Binding-site contacts:
Ligand atom O contacts residue PHE126 of chain 6.B at 2.8 Å.
Ligand atom CA contacts residue ILE130 of chain 6.B at 3.3 Å (hydrophobic).
Ligand atom C contacts residue ILE130 of chain 6.B at 3.7 Å (hydrophobic).
Ligand atom O contacts residue TYR162 of chain 6.B at 3.4 Å.
Ligand atom O contacts residue VAL127 of chain 6.B at 1.8 Å (h-bond).
Ligand atom CD1 contacts residue TYR162 of chain 6.B at 2.8 Å (hydrophobic).
Ligand atom CD2 contacts residue PHE126 of chain 6.B at 3.3 Å (hydrophobic).
Ligand atom C contacts residue TYR162 of chain 6.B at 3.5 Å (hydrophobic).
Ligand atom CA contacts residue LEU161 of chain 6.B at 3.2 Å (hydrophobic).
Ligand atom O contacts residue LEU103 of chain 6.B at 3.6 Å.
Ligand atom CA contacts residue VAL127 of chain 6.B at 3.6 Å (hydrophobic).
Ligand atom N contacts residue GLY105 of chain 6.B at 3.1 Å (h-bond).
Ligand atom N contacts residue LEU161 of chain 6.B at 3.3 Å (h-bond).
Ligand atom CA contacts residue VAL125 of chain 6.B at 3.1 Å (hydrophobic).
Ligand atom O contacts residue ILE130 of chain 6.B at 3.5 Å.
Ligand atom O contacts residue SER163 of chain 6.B at 3.6 Å (h-bond).
Ligand atom C contacts residue VAL127 of chain 6.B at 3.0 Å (hydrophobic).
Ligand atom O contacts residue LEU161 of chain 6.B at 3.3 Å (h-bond).
Ligand atom CG contacts residue TYR162 of chain 6.B at 3.1 Å (hydrophobic).
Ligand atom CB contacts residue ILE104 of chain 6.B at 3.5 Å (hydrophobic).
Ligand atom CE contacts residue ARG165 of chain 6.B at 2.8 Å.
Ligand atom SD contacts residue ARG165 of chain 6.B at 2.3 Å (salt-bridge).
Ligand atom CG contacts residue PHE126 of chain 6.B at 3.7 Å (hydrophobic).
Ligand atom CD contacts residue GLN203 of chain 6.B at 2.8 Å.
Ligand atom CB contacts residue GLY105 of chain 6.B at 3.2 Å.
Ligand atom CD2 contacts residue LEU161 of chain 6.B at 3.4 Å (hydrophobic).
Ligand atom N contacts residue GLN203 of chain 6.B at 3.7 Å.
Ligand atom O contacts residue GLN203 of chain 6.B at 1.3 Å (h-bond).
Ligand atom O contacts residue VAL127 of chain 6.B at 2.2 Å.
Ligand atom CA contacts residue PHE126 of chain 6.B at 3.2 Å (hydrophobic).
Ligand atom C contacts residue VAL127 of chain 6.B at 3.5 Å (hydrophobic).
Ligand atom CA contacts residue TYR162 of chain 6.B at 3.5 Å (hydrophobic).
Ligand atom C contacts residue GLN203 of chain 6.B at 2.2 Å.
Ligand atom CB contacts residue VAL125 of chain 6.B at 2.6 Å (hydrophobic).
Ligand atom N contacts residue VAL125 of chain 6.B at 3.5 Å (h-bond).
Ligand atom N contacts residue GLN203 of chain 6.B at 2.9 Å (h-bond).
Ligand atom CB contacts residue TYR162 of chain 6.B at 2.6 Å (hydrophobic).
Ligand atom CA contacts residue GLN203 of chain 6.B at 3.5 Å.
Ligand atom CB contacts residue ILE130 of chain 6.B at 3.4 Å (hydrophobic).
Ligand atom CD1 contacts residue GLN203 of chain 6.B at 3.4 Å.

Sequence of chain 6.B:
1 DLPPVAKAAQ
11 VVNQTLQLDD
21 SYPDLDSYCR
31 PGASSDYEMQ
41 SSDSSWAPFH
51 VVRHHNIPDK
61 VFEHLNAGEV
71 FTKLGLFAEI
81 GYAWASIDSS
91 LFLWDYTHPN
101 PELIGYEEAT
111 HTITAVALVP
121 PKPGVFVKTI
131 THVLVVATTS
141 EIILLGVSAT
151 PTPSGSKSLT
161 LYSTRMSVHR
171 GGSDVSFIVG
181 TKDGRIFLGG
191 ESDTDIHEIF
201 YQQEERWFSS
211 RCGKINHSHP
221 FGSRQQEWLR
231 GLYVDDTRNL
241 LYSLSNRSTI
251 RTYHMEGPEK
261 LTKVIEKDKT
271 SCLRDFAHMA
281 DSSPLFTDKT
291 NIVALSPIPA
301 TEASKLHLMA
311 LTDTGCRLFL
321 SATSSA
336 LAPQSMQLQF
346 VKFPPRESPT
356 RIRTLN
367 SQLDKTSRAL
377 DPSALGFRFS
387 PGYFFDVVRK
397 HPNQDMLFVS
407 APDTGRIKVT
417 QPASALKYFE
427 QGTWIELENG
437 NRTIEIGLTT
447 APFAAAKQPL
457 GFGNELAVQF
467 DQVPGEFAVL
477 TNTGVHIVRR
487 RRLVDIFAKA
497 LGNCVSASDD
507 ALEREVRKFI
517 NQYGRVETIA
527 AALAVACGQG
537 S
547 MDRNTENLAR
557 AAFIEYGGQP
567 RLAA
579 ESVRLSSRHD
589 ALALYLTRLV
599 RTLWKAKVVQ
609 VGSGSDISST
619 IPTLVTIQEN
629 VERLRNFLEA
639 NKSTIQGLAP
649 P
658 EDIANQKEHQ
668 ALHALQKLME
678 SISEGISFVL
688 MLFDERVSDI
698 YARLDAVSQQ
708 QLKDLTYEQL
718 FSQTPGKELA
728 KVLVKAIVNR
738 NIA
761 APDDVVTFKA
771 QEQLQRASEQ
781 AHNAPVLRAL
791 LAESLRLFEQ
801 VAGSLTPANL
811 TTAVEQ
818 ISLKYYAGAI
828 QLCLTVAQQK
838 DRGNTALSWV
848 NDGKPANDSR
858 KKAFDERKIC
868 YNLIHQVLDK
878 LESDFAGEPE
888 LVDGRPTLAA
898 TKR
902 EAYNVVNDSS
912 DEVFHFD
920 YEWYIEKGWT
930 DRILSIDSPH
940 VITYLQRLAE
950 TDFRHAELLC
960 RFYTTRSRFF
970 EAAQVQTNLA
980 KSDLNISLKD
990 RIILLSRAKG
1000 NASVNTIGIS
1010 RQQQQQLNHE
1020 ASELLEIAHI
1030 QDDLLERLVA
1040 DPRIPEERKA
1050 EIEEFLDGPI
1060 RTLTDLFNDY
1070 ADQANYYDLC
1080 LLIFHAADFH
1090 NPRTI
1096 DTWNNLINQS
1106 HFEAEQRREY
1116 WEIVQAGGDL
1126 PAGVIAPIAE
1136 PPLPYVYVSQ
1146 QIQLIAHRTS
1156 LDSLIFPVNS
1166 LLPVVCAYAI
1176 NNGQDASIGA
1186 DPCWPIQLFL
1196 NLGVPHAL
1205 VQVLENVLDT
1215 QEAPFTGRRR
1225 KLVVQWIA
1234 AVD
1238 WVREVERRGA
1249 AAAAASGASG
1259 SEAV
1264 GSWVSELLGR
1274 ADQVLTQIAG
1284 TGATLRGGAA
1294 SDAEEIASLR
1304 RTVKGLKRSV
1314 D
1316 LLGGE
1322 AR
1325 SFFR

This small molecule binds to this protein.
Small molecule (SMILES): CSCC[C@H](NC(=O)[C@@H]1CCCN1C(=O)[C@H](CC(C)C)NC(=O)[C@H](CC(C)C)NC(=O)[C@H](CCCCN)NC(=O)[C@H](C)NC(=O)[C@H](CCCCN)NC(=O)[C@@H](N)CCCN=C(N)N)C(=O)N[C@@H](CCC(=O)O)C(=O)N[C@@H](CCC(=O)O)C(=O)N[C@@H](C)C(=O)N[C@@H](CC(C)C)C(=O)N[C@@H](CC(C)C)C(=O)N1CCC[C@H]1C=O